A protein and the small-molecule ligand that binds it are described below.
Small molecule (SMILES): O=C(O)c1ccc(NC(=O)c2cccc(CC3CCCCC3)n2)c(Cc2ccccc2)c1

Sequence of chain 1.B:
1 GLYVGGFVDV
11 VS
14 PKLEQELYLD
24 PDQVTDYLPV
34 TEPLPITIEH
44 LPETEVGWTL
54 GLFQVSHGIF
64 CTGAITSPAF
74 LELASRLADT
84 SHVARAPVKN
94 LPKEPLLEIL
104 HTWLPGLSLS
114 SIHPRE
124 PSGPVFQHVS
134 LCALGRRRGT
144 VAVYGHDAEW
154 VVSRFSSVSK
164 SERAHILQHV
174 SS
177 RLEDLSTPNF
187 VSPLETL

Binding-site contacts:
Ligand atom C47 contacts residue ILE102 of chain 1.B at 3.8 Å (hydrophobic).
Ligand atom C3 contacts residue SER188 of chain 1.B at 3.4 Å.
Ligand atom C30 contacts residue LEU80 of chain 1.B at 3.8 Å (hydrophobic).
Ligand atom N8 contacts residue LEU80 of chain 1.B at 3.6 Å.
Ligand atom C4 contacts residue LEU190 of chain 1.B at 3.7 Å (hydrophobic).
Ligand atom C33 contacts residue ALA87 of chain 1.B at 3.5 Å (hydrophobic).
Ligand atom C21 contacts residue NJQ1 of chain 1.J at 3.9 Å.
Ligand atom C22 contacts residue PRO189 of chain 1.B at 3.8 Å (hydrophobic).
Ligand atom C7 contacts residue LEU80 of chain 1.B at 3.9 Å (hydrophobic).
Ligand atom C20 contacts residue LEU76 of chain 1.B at 3.4 Å (hydrophobic).
Ligand atom O11 contacts residue SER188 of chain 1.B at 2.5 Å (h-bond).
Ligand atom C15 contacts residue PRO189 of chain 1.B at 3.8 Å (hydrophobic).
Ligand atom C32 contacts residue VAL86 of chain 1.B at 3.8 Å (hydrophobic).
Ligand atom C28 contacts residue LEU80 of chain 1.B at 3.6 Å (hydrophobic).
Ligand atom C18 contacts residue PHE73 of chain 1.B at 4.0 Å (hydrophobic).
Ligand atom C19 contacts residue LEU76 of chain 1.B at 3.6 Å (hydrophobic).
Ligand atom C19 contacts residue LEU80 of chain 1.B at 4.0 Å (hydrophobic).
Ligand atom C57 contacts residue LEU80 of chain 1.B at 3.8 Å (hydrophobic).
Ligand atom C6 contacts residue LEU80 of chain 1.B at 4.0 Å (hydrophobic).
Ligand atom C21 contacts residue PRO189 of chain 1.B at 3.5 Å (hydrophobic).
Ligand atom C9 contacts residue LEU190 of chain 1.B at 3.9 Å (hydrophobic).
Ligand atom C37 contacts residue NJQ1 of chain 1.J at 3.7 Å.
Ligand atom C34 contacts residue ALA87 of chain 1.B at 3.9 Å (hydrophobic).
Ligand atom C48 contacts residue LEU107 of chain 1.B at 3.9 Å (hydrophobic).
Ligand atom C9 contacts residue SER188 of chain 1.B at 3.5 Å.
Ligand atom C41 contacts residue TRP106 of chain 1.B at 3.7 Å (hydrophobic).
Ligand atom C57 contacts residue ALA77 of chain 1.B at 4.0 Å (hydrophobic).
Ligand atom C34 contacts residue TRP106 of chain 1.B at 3.7 Å (hydrophobic).
Ligand atom N36 contacts residue LEU80 of chain 1.B at 3.9 Å.
Ligand atom C33 contacts residue VAL86 of chain 1.B at 3.6 Å (hydrophobic).
Ligand atom C20 contacts residue LEU80 of chain 1.B at 3.9 Å (hydrophobic).
Ligand atom O29 contacts residue LEU80 of chain 1.B at 3.8 Å.
Ligand atom C47 contacts residue ALA77 of chain 1.B at 3.9 Å (hydrophobic).
Ligand atom C4 contacts residue SER188 of chain 1.B at 4.0 Å.
Ligand atom C57 contacts residue ILE102 of chain 1.B at 3.7 Å (hydrophobic).
Ligand atom O11 contacts residue LEU190 of chain 1.B at 3.8 Å.
Ligand atom C3 contacts residue LEU190 of chain 1.B at 3.7 Å (hydrophobic).
Ligand atom C47 contacts residue LEU103 of chain 1.B at 3.6 Å (hydrophobic).
Ligand atom C44 contacts residue ILE102 of chain 1.B at 3.9 Å (hydrophobic).
Ligand atom C48 contacts residue LEU103 of chain 1.B at 3.9 Å (hydrophobic).